This protein binds this small molecule.
Small molecule (SMILES): NC(=O)[C@@H](N)CCCCNC(=O)CCCC[C@@H]1SC[C@@H]2NC(=O)N[C@@H]21

Binding-site contacts:
Ligand atom O23 contacts residue THR32 of chain 1.E at 3.7 Å.
Ligand atom C8 contacts residue TRP106 of chain 1.E at 3.5 Å (hydrophobic).
Ligand atom C20 contacts residue ASN29 of chain 1.E at 4.0 Å.
Ligand atom C2 contacts residue TRP99 of chain 1.E at 4.0 Å (hydrophobic).
Ligand atom O22 contacts residue PHE91 of chain 1.F at 3.5 Å.
Ligand atom C2 contacts residue SER34 of chain 1.F at 3.3 Å.
Ligand atom C13 contacts residue PHE33 of chain 1.E at 3.7 Å (hydrophobic).
Ligand atom C15 contacts residue PHE33 of chain 1.E at 3.8 Å (hydrophobic).
Ligand atom C18 contacts residue TRP106 of chain 1.E at 4.0 Å (hydrophobic).
Ligand atom C5 contacts residue TRP106 of chain 1.E at 3.9 Å (hydrophobic).
Ligand atom O23 contacts residue PHE33 of chain 1.E at 2.8 Å (h-bond).
Ligand atom N1 contacts residue PHE91 of chain 1.F at 3.7 Å.
Ligand atom S7 contacts residue TYR32 of chain 1.F at 3.7 Å.
Ligand atom C2 contacts residue SER50 of chain 1.F at 3.6 Å.
Ligand atom C12 contacts residue GLN35 of chain 1.E at 4.1 Å.
Ligand atom N1 contacts residue TRP99 of chain 1.E at 3.1 Å.
Ligand atom C9 contacts residue TRP99 of chain 1.E at 3.5 Å (hydrophobic).
Ligand atom C2 contacts residue PHE91 of chain 1.F at 3.8 Å (hydrophobic).
Ligand atom C12 contacts residue PHE33 of chain 1.E at 4.2 Å (hydrophobic).
Ligand atom O22 contacts residue TYR49 of chain 1.F at 3.8 Å.
Ligand atom C10 contacts residue PHE91 of chain 1.F at 3.6 Å (hydrophobic).
Ligand atom C9 contacts residue TRP106 of chain 1.E at 4.1 Å (hydrophobic).
Ligand atom N3 contacts residue SER50 of chain 1.F at 2.9 Å (h-bond).
Ligand atom O25 contacts residue ASN29 of chain 1.E at 3.2 Å (h-bond).
Ligand atom C6 contacts residue TYR32 of chain 1.F at 3.6 Å (hydrophobic).
Ligand atom C4 contacts residue TRP99 of chain 1.E at 3.6 Å (hydrophobic).
Ligand atom C11 contacts residue TRP106 of chain 1.E at 4.1 Å (hydrophobic).
Ligand atom N14 contacts residue PHE33 of chain 1.E at 4.0 Å.
Ligand atom N1 contacts residue SER34 of chain 1.F at 3.6 Å (h-bond).
Ligand atom C5 contacts residue SER50 of chain 1.F at 3.5 Å.
Ligand atom C6 contacts residue TRP106 of chain 1.E at 4.1 Å (hydrophobic).
Ligand atom C2 contacts residue TYR49 of chain 1.F at 3.9 Å (hydrophobic).
Ligand atom O22 contacts residue SER50 of chain 1.F at 3.2 Å (h-bond).
Ligand atom O22 contacts residue LEU33 of chain 1.F at 3.5 Å.
Ligand atom C15 contacts residue THR32 of chain 1.E at 3.6 Å.
Ligand atom S7 contacts residue PHE91 of chain 1.F at 4.2 Å.
Ligand atom N21 contacts residue ASP31 of chain 1.E at 3.7 Å.
Ligand atom C4 contacts residue TRP106 of chain 1.E at 3.7 Å (hydrophobic).
Ligand atom O22 contacts residue SER34 of chain 1.F at 2.5 Å (h-bond).
Ligand atom C9 contacts residue PHE91 of chain 1.F at 4.1 Å (hydrophobic).

Sequence of chain 1.F:
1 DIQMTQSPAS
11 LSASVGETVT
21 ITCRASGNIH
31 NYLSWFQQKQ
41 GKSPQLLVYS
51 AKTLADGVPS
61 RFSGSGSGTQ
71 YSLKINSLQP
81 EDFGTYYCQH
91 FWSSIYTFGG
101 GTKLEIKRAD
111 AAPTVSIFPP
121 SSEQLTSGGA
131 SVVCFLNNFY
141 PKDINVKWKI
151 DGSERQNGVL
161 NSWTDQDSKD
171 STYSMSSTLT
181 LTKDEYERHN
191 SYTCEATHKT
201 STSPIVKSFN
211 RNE

Sequence of chain 1.E:
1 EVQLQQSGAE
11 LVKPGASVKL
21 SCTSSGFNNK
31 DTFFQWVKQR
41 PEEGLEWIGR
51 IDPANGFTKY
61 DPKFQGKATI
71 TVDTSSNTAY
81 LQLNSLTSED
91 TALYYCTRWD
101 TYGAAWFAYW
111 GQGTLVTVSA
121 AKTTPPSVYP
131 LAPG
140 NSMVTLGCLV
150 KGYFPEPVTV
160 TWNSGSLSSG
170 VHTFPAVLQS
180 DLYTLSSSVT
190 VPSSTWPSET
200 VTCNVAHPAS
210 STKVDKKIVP